A protein and the small-molecule ligand that binds it are described below.
Small molecule (SMILES): CC(=O)N[C@H]1[C@H](O[C@H]2[C@H](O)[C@@H](NC(C)=O)CO[C@@H]2CO)O[C@H](CO)[C@@H](O)[C@@H]1O

Sequence of chain 1.A:
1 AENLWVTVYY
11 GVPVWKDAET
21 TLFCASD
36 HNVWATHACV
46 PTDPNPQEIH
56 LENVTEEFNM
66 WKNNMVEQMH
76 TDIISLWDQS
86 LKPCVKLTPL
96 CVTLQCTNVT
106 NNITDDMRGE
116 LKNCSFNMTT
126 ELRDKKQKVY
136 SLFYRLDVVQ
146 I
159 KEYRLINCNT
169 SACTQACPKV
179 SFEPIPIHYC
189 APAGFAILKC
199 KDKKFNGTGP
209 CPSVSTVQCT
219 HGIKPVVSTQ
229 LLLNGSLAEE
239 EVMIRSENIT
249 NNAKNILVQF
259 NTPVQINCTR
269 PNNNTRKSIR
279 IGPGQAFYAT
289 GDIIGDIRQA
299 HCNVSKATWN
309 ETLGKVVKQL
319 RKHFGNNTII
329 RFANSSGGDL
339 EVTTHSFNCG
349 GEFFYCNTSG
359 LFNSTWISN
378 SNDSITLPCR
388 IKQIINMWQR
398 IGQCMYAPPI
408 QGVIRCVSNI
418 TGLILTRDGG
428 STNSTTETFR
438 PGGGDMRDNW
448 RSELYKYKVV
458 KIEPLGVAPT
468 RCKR

Binding-site contacts:
Ligand atom N2 contacts residue GLN263 of chain 1.A at 3.7 Å.
Ligand atom C7 contacts residue ASN301 of chain 1.A at 4.3 Å.
Ligand atom C8 contacts residue SER303 of chain 1.A at 3.4 Å.
Ligand atom C6 contacts residue ARG412 of chain 1.A at 4.0 Å.
Ligand atom C1 contacts residue ARG412 of chain 1.A at 4.1 Å.
Ligand atom C2 contacts residue ASN265 of chain 1.A at 2.4 Å.
Ligand atom O6 contacts residue VAL414 of chain 1.A at 4.0 Å.
Ligand atom C5 contacts residue ASN265 of chain 1.A at 3.6 Å.
Ligand atom O6 contacts residue ARG412 of chain 1.A at 3.3 Å (salt-bridge).
Ligand atom O5 contacts residue ASN265 of chain 1.A at 2.3 Å (h-bond).
Ligand atom O5 contacts residue ARG412 of chain 1.A at 3.2 Å (salt-bridge).
Ligand atom C4 contacts residue GLN263 of chain 1.A at 4.2 Å.
Ligand atom C8 contacts residue SER381 of chain 1.A at 4.4 Å.
Ligand atom O3 contacts residue GLN263 of chain 1.A at 4.3 Å.
Ligand atom C8 contacts residue ASN301 of chain 1.A at 4.0 Å.
Ligand atom O4 contacts residue GLN263 of chain 1.A at 4.4 Å.
Ligand atom C4 contacts residue ASN265 of chain 1.A at 4.2 Å.
Ligand atom C1 contacts residue ASN265 of chain 1.A at 1.4 Å.
Ligand atom O7 contacts residue ASN301 of chain 1.A at 3.8 Å.
Ligand atom C6 contacts residue ASN379 of chain 1.A at 4.5 Å.
Ligand atom C2 contacts residue GLN263 of chain 1.A at 3.7 Å.
Ligand atom O5 contacts residue GLN263 of chain 1.A at 4.3 Å.
Ligand atom C5 contacts residue ARG412 of chain 1.A at 4.2 Å.
Ligand atom C7 contacts residue ASN265 of chain 1.A at 3.3 Å.
Ligand atom C8 contacts residue GLN263 of chain 1.A at 4.4 Å.
Ligand atom N2 contacts residue ASN265 of chain 1.A at 2.9 Å (h-bond).
Ligand atom C5 contacts residue GLN263 of chain 1.A at 4.0 Å.
Ligand atom O6 contacts residue ASN379 of chain 1.A at 3.4 Å (h-bond).
Ligand atom C3 contacts residue ASN265 of chain 1.A at 3.8 Å.
Ligand atom O5 contacts residue VAL414 of chain 1.A at 4.4 Å.
Ligand atom C1 contacts residue GLN263 of chain 1.A at 3.6 Å.
Ligand atom C8 contacts residue ASN265 of chain 1.A at 4.5 Å.
Ligand atom C8 contacts residue VAL302 of chain 1.A at 3.8 Å (hydrophobic).
Ligand atom O7 contacts residue ASN265 of chain 1.A at 3.2 Å (h-bond).
Ligand atom C3 contacts residue GLN263 of chain 1.A at 3.4 Å.